Binding-site contacts:
Ligand atom C12 contacts residue LEU409 of chain 2.A at 4.0 Å (hydrophobic).
Ligand atom C8 contacts residue MET420 of chain 2.A at 3.6 Å (hydrophobic).
Ligand atom C18 contacts residue HIS525 of chain 2.A at 3.7 Å.
Ligand atom C8 contacts residue TYR384 of chain 2.A at 3.7 Å (hydrophobic).
Ligand atom C1 contacts residue HIS525 of chain 2.A at 3.8 Å.
Ligand atom C19 contacts residue ASP497 of chain 2.A at 3.7 Å.
Ligand atom C3 contacts residue VAL499 of chain 2.A at 3.6 Å (hydrophobic).
Ligand atom O20 contacts residue PHE498 of chain 2.A at 3.1 Å (h-bond).
Ligand atom C19 contacts residue HIS525 of chain 2.A at 3.6 Å.
Ligand atom C10 contacts residue LEU429 of chain 2.A at 3.9 Å (hydrophobic).
Ligand atom C15 contacts residue LEU418 of chain 2.A at 3.4 Å (hydrophobic).
Ligand atom C9 contacts residue TYR384 of chain 2.A at 3.5 Å (hydrophobic).
Ligand atom C2 contacts residue VAL499 of chain 2.A at 3.6 Å (hydrophobic).
Ligand atom C4 contacts residue HIS525 of chain 2.A at 4.1 Å.
Ligand atom C10 contacts residue LEU409 of chain 2.A at 3.6 Å (hydrophobic).
Ligand atom C15 contacts residue MET420 of chain 2.A at 3.8 Å (hydrophobic).
Ligand atom C10 contacts residue PHE268 of chain 2.A at 4.1 Å (hydrophobic).
Ligand atom C11 contacts residue LEU409 of chain 2.A at 3.8 Å (hydrophobic).
Ligand atom C3 contacts residue HIS525 of chain 2.A at 3.5 Å.
Ligand atom C10 contacts residue PHE388 of chain 2.A at 3.8 Å (hydrophobic).
Ligand atom C18 contacts residue TRP526 of chain 2.A at 3.9 Å (hydrophobic).
Ligand atom C19 contacts residue PHE498 of chain 2.A at 3.9 Å (hydrophobic).
Ligand atom C1 contacts residue TYR384 of chain 2.A at 3.9 Å (hydrophobic).
Ligand atom C11 contacts residue PHE268 of chain 2.A at 3.7 Å (hydrophobic).
Ligand atom C17 contacts residue LEU409 of chain 2.A at 3.6 Å (hydrophobic).
Ligand atom O16 contacts residue LEU418 of chain 2.A at 3.8 Å.
Ligand atom C9 contacts residue LEU429 of chain 2.A at 4.0 Å (hydrophobic).
Ligand atom C14 contacts residue MET420 of chain 2.A at 3.8 Å (hydrophobic).
Ligand atom C3 contacts residue ASP497 of chain 2.A at 3.8 Å.
Ligand atom C9 contacts residue PHE388 of chain 2.A at 3.6 Å (hydrophobic).
Ligand atom N21 contacts residue ASP497 of chain 2.A at 2.8 Å (salt-bridge).
Ligand atom C12 contacts residue TRP526 of chain 2.A at 3.9 Å (hydrophobic).
Ligand atom C2 contacts residue HIS525 of chain 2.A at 3.3 Å.
Ligand atom N21 contacts residue PHE498 of chain 2.A at 4.1 Å.
Ligand atom C17 contacts residue TRP526 of chain 2.A at 3.8 Å (hydrophobic).
Ligand atom O20 contacts residue ASP497 of chain 2.A at 3.8 Å.
Ligand atom O16 contacts residue VAL417 of chain 2.A at 3.5 Å.
Ligand atom O20 contacts residue LYS496 of chain 2.A at 4.0 Å.
Ligand atom N21 contacts residue VAL499 of chain 2.A at 3.7 Å.
Ligand atom N21 contacts residue HIS525 of chain 2.A at 3.4 Å.

This small molecule binds to this protein.
Small molecule (SMILES): O=C1Nc2ccc(C3CCCCC3)cc2C12CCOCC2

Sequence of chain 2.A:
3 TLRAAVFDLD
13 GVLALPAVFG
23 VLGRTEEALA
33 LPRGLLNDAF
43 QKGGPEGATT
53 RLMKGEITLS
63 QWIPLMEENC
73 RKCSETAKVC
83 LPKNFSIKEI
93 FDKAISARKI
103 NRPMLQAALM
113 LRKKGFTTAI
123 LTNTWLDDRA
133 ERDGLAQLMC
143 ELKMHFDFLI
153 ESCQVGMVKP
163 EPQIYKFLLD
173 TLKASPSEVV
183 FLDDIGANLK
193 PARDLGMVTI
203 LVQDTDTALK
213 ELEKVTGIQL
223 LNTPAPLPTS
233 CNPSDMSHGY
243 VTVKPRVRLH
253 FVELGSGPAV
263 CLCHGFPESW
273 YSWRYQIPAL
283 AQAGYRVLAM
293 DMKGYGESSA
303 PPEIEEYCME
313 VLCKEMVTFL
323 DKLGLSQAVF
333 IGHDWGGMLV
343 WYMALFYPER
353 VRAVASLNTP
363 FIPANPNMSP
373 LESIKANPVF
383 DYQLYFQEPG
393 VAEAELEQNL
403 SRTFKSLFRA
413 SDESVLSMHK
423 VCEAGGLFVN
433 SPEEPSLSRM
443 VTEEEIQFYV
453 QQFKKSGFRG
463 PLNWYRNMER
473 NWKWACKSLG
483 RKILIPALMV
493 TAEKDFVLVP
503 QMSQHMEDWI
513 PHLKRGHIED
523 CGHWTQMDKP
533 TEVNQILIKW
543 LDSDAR